This protein binds this small molecule.
Small molecule (SMILES): COc1ccc2[nH]cc(CCNC(C)=O)c2c1

Sequence of chain 1.B:
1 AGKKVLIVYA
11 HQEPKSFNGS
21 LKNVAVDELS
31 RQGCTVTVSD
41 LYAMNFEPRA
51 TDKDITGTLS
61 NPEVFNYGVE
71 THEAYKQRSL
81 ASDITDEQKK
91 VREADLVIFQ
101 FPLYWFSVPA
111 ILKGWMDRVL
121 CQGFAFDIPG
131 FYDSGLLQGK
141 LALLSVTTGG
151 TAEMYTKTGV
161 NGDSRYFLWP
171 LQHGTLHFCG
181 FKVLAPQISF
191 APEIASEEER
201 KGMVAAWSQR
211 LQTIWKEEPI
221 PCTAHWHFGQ

Binding-site contacts:
Ligand atom O2 contacts residue GLN122 of chain 1.B at 3.2 Å (h-bond).
Ligand atom C10 contacts residue FAD1 of chain 1.C at 3.6 Å.
Ligand atom C6 contacts residue FAD1 of chain 1.C at 3.6 Å.
Ligand atom C7 contacts residue PHE126 of chain 1.B at 3.5 Å (hydrophobic).
Ligand atom O1 contacts residue PHE178 of chain 1.B at 3.0 Å.
Ligand atom C3 contacts residue PHE106 of chain 1.A at 3.6 Å (hydrophobic).
Ligand atom C1 contacts residue PHE126 of chain 1.B at 3.5 Å (hydrophobic).
Ligand atom C3 contacts residue GLY174 of chain 1.B at 4.0 Å.
Ligand atom C6 contacts residue PHE126 of chain 1.B at 3.0 Å (hydrophobic).
Ligand atom C3 contacts residue PHE178 of chain 1.B at 3.6 Å (hydrophobic).
Ligand atom C5 contacts residue ASP117 of chain 1.B at 3.4 Å.
Ligand atom O2 contacts residue GLY68 of chain 1.B at 3.5 Å (h-bond).
Ligand atom C4 contacts residue CYS121 of chain 1.B at 3.6 Å (hydrophobic).
Ligand atom C1 contacts residue GLY68 of chain 1.B at 4.0 Å.
Ligand atom C3 contacts residue TRP105 of chain 1.A at 3.3 Å (hydrophobic).
Ligand atom C9 contacts residue FAD1 of chain 1.C at 3.5 Å.
Ligand atom C4 contacts residue THR71 of chain 1.B at 3.2 Å.
Ligand atom O2 contacts residue THR71 of chain 1.B at 2.7 Å (h-bond).
Ligand atom C5 contacts residue THR71 of chain 1.B at 3.2 Å.
Ligand atom O2 contacts residue CYS121 of chain 1.B at 3.5 Å.
Ligand atom C7 contacts residue FAD1 of chain 1.C at 3.5 Å.
Ligand atom C5 contacts residue CYS121 of chain 1.B at 3.4 Å (hydrophobic).
Ligand atom C11 contacts residue FAD1 of chain 1.C at 3.7 Å.
Ligand atom C9 contacts residue PHE126 of chain 1.B at 4.0 Å (hydrophobic).
Ligand atom C2 contacts residue FAD1 of chain 1.C at 3.9 Å.
Ligand atom C8 contacts residue FAD1 of chain 1.C at 3.6 Å.
Ligand atom C5 contacts residue TYR67 of chain 1.B at 3.5 Å (hydrophobic).
Ligand atom C13 contacts residue FAD1 of chain 1.C at 3.7 Å.
Ligand atom C4 contacts residue GLN122 of chain 1.B at 3.7 Å.
Ligand atom N1 contacts residue FAD1 of chain 1.C at 3.5 Å.
Ligand atom C10 contacts residue PHE178 of chain 1.B at 3.5 Å (hydrophobic).
Ligand atom C1 contacts residue FAD1 of chain 1.C at 3.6 Å.
Ligand atom C5 contacts residue FAD1 of chain 1.C at 4.0 Å.
Ligand atom C8 contacts residue PHE126 of chain 1.B at 3.8 Å (hydrophobic).
Ligand atom C4 contacts residue GLY68 of chain 1.B at 4.1 Å.
Ligand atom C3 contacts residue FAD1 of chain 1.C at 3.4 Å.
Ligand atom N2 contacts residue FAD1 of chain 1.C at 3.7 Å.
Ligand atom C12 contacts residue FAD1 of chain 1.C at 3.7 Å.
Ligand atom C11 contacts residue PHE178 of chain 1.B at 4.0 Å (hydrophobic).
Ligand atom O1 contacts residue FAD1 of chain 1.C at 3.7 Å.

Sequence of chain 1.A:
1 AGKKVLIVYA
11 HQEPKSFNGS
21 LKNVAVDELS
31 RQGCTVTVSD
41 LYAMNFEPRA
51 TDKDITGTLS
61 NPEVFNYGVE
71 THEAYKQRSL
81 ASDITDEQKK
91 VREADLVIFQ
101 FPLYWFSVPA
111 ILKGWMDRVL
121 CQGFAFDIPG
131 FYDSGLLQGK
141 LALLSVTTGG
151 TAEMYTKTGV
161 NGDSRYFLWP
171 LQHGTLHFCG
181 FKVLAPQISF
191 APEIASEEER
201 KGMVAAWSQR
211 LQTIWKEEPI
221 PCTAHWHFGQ